Sequence of chain 3.C:
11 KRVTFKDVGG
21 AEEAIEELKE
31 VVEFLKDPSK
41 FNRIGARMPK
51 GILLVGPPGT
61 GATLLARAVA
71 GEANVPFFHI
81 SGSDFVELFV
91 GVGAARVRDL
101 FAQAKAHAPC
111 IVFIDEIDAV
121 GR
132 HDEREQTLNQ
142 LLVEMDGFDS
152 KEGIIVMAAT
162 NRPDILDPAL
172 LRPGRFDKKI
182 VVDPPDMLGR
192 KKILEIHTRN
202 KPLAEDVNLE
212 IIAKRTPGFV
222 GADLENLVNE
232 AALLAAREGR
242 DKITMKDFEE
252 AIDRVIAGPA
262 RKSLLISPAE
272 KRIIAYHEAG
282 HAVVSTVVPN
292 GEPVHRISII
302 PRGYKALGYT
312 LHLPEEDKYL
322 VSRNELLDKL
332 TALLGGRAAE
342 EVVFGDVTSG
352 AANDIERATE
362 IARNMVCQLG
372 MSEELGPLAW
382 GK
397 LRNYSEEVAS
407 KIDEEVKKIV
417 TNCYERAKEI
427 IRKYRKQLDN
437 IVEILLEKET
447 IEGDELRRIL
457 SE

The protein below binds the small molecule below.
Small molecule (SMILES): CC(C)C[C@H](CC(=O)NO)C(=O)N[C@@H](Cc1ccc2ccccc2c1)C(=O)N[C@@H](C)C(N)=O

Sequence of chain 1.B:
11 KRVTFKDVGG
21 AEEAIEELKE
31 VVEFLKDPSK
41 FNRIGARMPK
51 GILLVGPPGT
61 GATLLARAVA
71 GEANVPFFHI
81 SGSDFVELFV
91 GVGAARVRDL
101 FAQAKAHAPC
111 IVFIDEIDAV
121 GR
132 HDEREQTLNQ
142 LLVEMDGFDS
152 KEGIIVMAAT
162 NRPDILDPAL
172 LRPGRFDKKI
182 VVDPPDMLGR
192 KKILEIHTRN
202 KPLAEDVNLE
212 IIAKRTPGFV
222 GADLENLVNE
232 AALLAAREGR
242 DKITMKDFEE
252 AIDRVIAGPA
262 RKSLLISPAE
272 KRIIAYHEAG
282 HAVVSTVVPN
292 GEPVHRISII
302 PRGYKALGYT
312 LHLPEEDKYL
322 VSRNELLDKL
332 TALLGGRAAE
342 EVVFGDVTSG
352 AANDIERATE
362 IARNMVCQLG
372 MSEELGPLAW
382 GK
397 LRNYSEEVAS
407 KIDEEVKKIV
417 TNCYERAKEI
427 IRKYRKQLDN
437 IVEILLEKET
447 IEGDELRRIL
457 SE

Binding-site contacts:
Ligand atom CA contacts residue LEU308 of chain 3.C at 3.8 Å (hydrophobic).
Ligand atom CBA contacts residue LYS306 of chain 3.C at 3.5 Å.
Ligand atom OAF contacts residue HIS278 of chain 3.C at 3.3 Å (h-bond).
Ligand atom N contacts residue LYS306 of chain 3.C at 3.4 Å (salt-bridge).
Ligand atom CBG contacts residue LYS306 of chain 3.C at 3.1 Å.
Ligand atom CAB contacts residue GLY351 of chain 3.C at 3.1 Å.
Ligand atom CAS contacts residue GLU279 of chain 3.C at 3.8 Å.
Ligand atom OAI contacts residue HIS278 of chain 3.C at 3.5 Å (h-bond).
Ligand atom NAT contacts residue GLY309 of chain 3.C at 3.3 Å (h-bond).
Ligand atom CAA contacts residue ILE275 of chain 3.C at 3.6 Å (hydrophobic).
Ligand atom NAT contacts residue ZN1 of chain 3.H at 2.9 Å.
Ligand atom CB contacts residue LYS306 of chain 3.C at 3.7 Å.
Ligand atom C contacts residue TYR320 of chain 1.B at 3.2 Å (hydrophobic).
Ligand atom CAP contacts residue LYS306 of chain 3.C at 2.9 Å.
Ligand atom CAX contacts residue GLU279 of chain 3.C at 3.9 Å.
Ligand atom CA contacts residue TYR320 of chain 1.B at 3.0 Å (hydrophobic).
Ligand atom N contacts residue LEU308 of chain 3.C at 3.9 Å.
Ligand atom CAZ contacts residue LYS306 of chain 3.C at 3.8 Å.
Ligand atom OAI contacts residue HIS282 of chain 3.C at 3.3 Å (h-bond).
Ligand atom OAI contacts residue GLU279 of chain 3.C at 2.7 Å (salt-bridge).
Ligand atom CAL contacts residue ASN354 of chain 3.C at 3.6 Å.
Ligand atom OAF contacts residue ASP355 of chain 3.C at 2.7 Å (salt-bridge).
Ligand atom NAV contacts residue GLY351 of chain 3.C at 3.8 Å.
Ligand atom NAD contacts residue TYR320 of chain 1.B at 2.8 Å (h-bond).
Ligand atom CAR contacts residue LYS306 of chain 3.C at 3.4 Å.
Ligand atom CAP contacts residue TYR305 of chain 3.C at 3.9 Å (hydrophobic).
Ligand atom OAG contacts residue LEU308 of chain 3.C at 2.9 Å (h-bond).
Ligand atom CAX contacts residue HIS278 of chain 3.C at 3.8 Å.
Ligand atom CAX contacts residue ZN1 of chain 3.H at 2.8 Å.
Ligand atom CBC contacts residue LYS306 of chain 3.C at 3.9 Å.
Ligand atom OAF contacts residue ZN1 of chain 3.H at 2.1 Å.
Ligand atom CBF contacts residue GLY351 of chain 3.C at 3.6 Å.
Ligand atom OAG contacts residue LYS306 of chain 3.C at 3.7 Å.
Ligand atom OAG contacts residue ALA307 of chain 3.C at 3.7 Å.
Ligand atom CAN contacts residue ALA307 of chain 3.C at 3.7 Å (hydrophobic).
Ligand atom OAI contacts residue ZN1 of chain 3.H at 2.1 Å.
Ligand atom CAN contacts residue TYR305 of chain 3.C at 3.5 Å (hydrophobic).
Ligand atom CB contacts residue TYR320 of chain 1.B at 3.6 Å (hydrophobic).
Ligand atom NAT contacts residue GLU279 of chain 3.C at 2.9 Å (salt-bridge).
Ligand atom CAO contacts residue ASN354 of chain 3.C at 3.5 Å.